Sequence of chain 1.B:
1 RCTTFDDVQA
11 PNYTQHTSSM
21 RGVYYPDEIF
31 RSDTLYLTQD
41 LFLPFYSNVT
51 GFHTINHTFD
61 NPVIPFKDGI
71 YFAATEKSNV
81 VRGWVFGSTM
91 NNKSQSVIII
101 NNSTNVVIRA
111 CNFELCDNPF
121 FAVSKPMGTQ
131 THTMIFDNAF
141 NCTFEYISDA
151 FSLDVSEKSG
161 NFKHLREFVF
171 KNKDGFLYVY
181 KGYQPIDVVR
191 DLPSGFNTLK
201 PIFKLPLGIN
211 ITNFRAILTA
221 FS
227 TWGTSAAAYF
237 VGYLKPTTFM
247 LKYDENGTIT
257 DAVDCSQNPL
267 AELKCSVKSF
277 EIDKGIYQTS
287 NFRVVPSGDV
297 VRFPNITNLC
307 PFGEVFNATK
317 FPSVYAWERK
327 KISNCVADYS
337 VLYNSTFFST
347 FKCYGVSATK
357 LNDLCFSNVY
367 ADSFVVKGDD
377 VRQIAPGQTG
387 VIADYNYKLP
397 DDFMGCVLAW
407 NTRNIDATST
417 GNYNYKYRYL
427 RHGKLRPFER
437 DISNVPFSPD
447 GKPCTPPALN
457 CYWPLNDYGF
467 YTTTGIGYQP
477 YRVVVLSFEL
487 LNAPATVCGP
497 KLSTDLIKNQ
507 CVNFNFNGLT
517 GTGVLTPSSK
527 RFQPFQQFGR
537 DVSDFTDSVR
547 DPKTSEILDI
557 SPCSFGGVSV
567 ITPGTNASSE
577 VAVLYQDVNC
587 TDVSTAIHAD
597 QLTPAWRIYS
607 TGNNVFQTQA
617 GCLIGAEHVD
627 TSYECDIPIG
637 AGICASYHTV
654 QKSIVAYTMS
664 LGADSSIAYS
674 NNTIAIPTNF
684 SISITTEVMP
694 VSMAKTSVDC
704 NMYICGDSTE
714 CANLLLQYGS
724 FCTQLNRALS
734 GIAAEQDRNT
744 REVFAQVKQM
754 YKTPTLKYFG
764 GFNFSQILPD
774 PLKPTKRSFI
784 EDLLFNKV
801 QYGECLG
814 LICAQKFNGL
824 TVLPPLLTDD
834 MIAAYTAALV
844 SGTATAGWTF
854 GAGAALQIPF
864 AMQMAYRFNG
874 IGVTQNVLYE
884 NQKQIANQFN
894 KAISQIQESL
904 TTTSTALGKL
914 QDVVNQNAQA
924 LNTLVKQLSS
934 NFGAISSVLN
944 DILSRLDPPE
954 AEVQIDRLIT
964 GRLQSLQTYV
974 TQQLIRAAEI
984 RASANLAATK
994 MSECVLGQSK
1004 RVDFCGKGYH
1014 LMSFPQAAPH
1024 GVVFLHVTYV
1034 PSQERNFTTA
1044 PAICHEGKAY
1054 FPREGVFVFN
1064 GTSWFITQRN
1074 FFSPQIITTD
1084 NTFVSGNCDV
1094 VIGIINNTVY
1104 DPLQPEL

Binding-site contacts:
Ligand atom O7 contacts residue ASN674 of chain 1.B at 4.1 Å.
Ligand atom C3 contacts residue ASN674 of chain 1.B at 3.9 Å.
Ligand atom O5 contacts residue ASN674 of chain 1.B at 2.3 Å (h-bond).
Ligand atom C5 contacts residue ASN674 of chain 1.B at 3.5 Å.
Ligand atom C8 contacts residue ASN674 of chain 1.B at 3.8 Å.
Ligand atom C1 contacts residue ASN674 of chain 1.B at 1.5 Å.
Ligand atom C4 contacts residue ASN674 of chain 1.B at 4.3 Å.
Ligand atom N2 contacts residue ASN674 of chain 1.B at 3.0 Å.
Ligand atom C7 contacts residue ASN674 of chain 1.B at 3.6 Å.
Ligand atom C2 contacts residue ASN674 of chain 1.B at 2.7 Å.

This protein binds this small molecule.
Small molecule (SMILES): CC(=O)N[C@@H]1[C@@H](O)[C@H](O)[C@@H](CO)O[C@H]1O